Sequence of chain 1.A:
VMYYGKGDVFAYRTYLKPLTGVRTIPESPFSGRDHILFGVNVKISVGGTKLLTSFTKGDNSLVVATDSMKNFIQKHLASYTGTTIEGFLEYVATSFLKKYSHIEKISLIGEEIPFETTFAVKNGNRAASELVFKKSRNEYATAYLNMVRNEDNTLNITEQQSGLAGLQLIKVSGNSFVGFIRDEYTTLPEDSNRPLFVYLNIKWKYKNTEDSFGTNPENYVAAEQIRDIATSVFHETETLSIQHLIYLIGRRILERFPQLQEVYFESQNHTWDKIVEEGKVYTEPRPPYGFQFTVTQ

Binding-site contacts:
Ligand atom N7 contacts residue ALA71 of chain 1.B at 3.5 Å.
Ligand atom N8 contacts residue ALA71 of chain 1.B at 3.8 Å.
Ligand atom C5 contacts residue OXY1 of chain 1.F at 3.3 Å.
Ligand atom C2 contacts residue PHE183 of chain 1.A at 3.7 Å (hydrophobic).
Ligand atom N1 contacts residue OXY1 of chain 1.F at 3.5 Å (h-bond).
Ligand atom C6 contacts residue OXY1 of chain 1.F at 3.5 Å.
Ligand atom N9 contacts residue LEU194 of chain 1.A at 3.9 Å.
Ligand atom N8 contacts residue PHE183 of chain 1.A at 3.6 Å.
Ligand atom C4 contacts residue PHE183 of chain 1.A at 3.4 Å (hydrophobic).
Ligand atom O2 contacts residue GLN249 of chain 1.A at 3.6 Å.
Ligand atom C2 contacts residue ARG200 of chain 1.A at 3.6 Å.
Ligand atom C5 contacts residue PHE183 of chain 1.A at 3.3 Å (hydrophobic).
Ligand atom N1 contacts residue GLN303 of chain 1.A at 3.8 Å.
Ligand atom N8 contacts residue THR72 of chain 1.B at 3.4 Å (h-bond).
Ligand atom C2 contacts residue OXY1 of chain 1.F at 3.5 Å.
Ligand atom C6 contacts residue PHE183 of chain 1.A at 3.5 Å (hydrophobic).
Ligand atom C2 contacts residue GLN249 of chain 1.A at 3.6 Å.
Ligand atom N3 contacts residue ARG200 of chain 1.A at 3.1 Å (salt-bridge).
Ligand atom N7 contacts residue THR72 of chain 1.B at 2.9 Å (h-bond).
Ligand atom N8 contacts residue OXY1 of chain 1.F at 3.8 Å.
Ligand atom O2 contacts residue ARG200 of chain 1.A at 2.9 Å (salt-bridge).
Ligand atom C4 contacts residue OXY1 of chain 1.F at 3.3 Å.
Ligand atom O2 contacts residue ILE248 of chain 1.A at 2.8 Å (h-bond).
Ligand atom N3 contacts residue ASN275 of chain 1.A at 3.5 Å (h-bond).
Ligand atom C6 contacts residue GLN249 of chain 1.A at 3.7 Å.
Ligand atom O6 contacts residue GLN249 of chain 1.A at 3.0 Å (h-bond).
Ligand atom N9 contacts residue OXY1 of chain 1.F at 3.6 Å.
Ligand atom N7 contacts residue OXY1 of chain 1.F at 3.6 Å.
Ligand atom N3 contacts residue PHE183 of chain 1.A at 3.8 Å.
Ligand atom O6 contacts residue THR72 of chain 1.B at 3.7 Å.
Ligand atom N1 contacts residue PHE183 of chain 1.A at 3.6 Å.
Ligand atom N3 contacts residue OXY1 of chain 1.F at 3.6 Å (h-bond).
Ligand atom O6 contacts residue TYR10 of chain 1.B at 3.6 Å.
Ligand atom C4 contacts residue ARG200 of chain 1.A at 3.9 Å.
Ligand atom N1 contacts residue GLN249 of chain 1.A at 2.8 Å (h-bond).
Ligand atom N8 contacts residue LEU194 of chain 1.A at 3.7 Å.
Ligand atom N9 contacts residue PHE183 of chain 1.A at 3.4 Å.
Ligand atom N7 contacts residue PHE183 of chain 1.A at 3.6 Å.
Ligand atom C2 contacts residue ILE248 of chain 1.A at 3.9 Å (hydrophobic).
Ligand atom O2 contacts residue SER247 of chain 1.A at 3.4 Å.

A protein and the small-molecule ligand that binds it are described below.
Small molecule (SMILES): O=c1[nH]c(=O)c2nn[nH]c2[nH]1

Sequence of chain 1.B:
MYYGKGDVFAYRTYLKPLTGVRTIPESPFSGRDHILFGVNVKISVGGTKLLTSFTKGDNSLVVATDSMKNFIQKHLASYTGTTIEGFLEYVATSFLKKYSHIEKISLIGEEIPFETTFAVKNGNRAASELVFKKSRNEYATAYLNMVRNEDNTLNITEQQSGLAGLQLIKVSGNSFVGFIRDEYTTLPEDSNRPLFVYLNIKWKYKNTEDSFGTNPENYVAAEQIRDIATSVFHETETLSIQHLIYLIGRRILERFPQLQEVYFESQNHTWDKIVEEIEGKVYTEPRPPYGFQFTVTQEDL